A small-molecule ligand and the protein it binds are described below.
Small molecule (SMILES): CC(=O)N[C@@H]1[C@@H](O)[C@H](O)[C@@H](CO)O[C@H]1O

Sequence of chain 25.B:
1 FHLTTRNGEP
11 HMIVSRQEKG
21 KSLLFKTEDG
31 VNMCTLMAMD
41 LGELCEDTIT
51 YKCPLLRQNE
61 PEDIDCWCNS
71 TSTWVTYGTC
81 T

Sequence of chain 25.A:
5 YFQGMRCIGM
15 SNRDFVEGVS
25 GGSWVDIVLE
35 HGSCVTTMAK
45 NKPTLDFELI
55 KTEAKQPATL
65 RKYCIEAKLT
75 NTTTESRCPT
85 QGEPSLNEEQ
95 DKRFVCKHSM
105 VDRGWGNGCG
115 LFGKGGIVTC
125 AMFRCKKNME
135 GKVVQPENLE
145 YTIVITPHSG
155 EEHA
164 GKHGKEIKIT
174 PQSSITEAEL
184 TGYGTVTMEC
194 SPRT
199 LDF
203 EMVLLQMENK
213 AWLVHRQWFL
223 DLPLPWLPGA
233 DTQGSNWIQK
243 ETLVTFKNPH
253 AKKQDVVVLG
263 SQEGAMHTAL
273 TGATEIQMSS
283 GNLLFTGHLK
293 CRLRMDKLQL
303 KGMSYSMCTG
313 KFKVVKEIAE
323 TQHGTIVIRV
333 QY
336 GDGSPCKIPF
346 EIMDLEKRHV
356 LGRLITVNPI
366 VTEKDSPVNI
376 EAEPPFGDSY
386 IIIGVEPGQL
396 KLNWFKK

Binding-site contacts:
Ligand atom O6 contacts residue ASN75 of chain 25.A at 3.8 Å.
Ligand atom O4 contacts residue NAG1 of chain 25.N at 1.6 Å.
Ligand atom O3 contacts residue NAG1 of chain 25.N at 2.4 Å (h-bond).
Ligand atom C2 contacts residue NAG1 of chain 25.N at 4.1 Å.
Ligand atom C7 contacts residue MET126 of chain 25.A at 3.8 Å (hydrophobic).
Ligand atom C6 contacts residue ASN75 of chain 25.A at 3.8 Å.
Ligand atom O6 contacts residue GLU46 of chain 25.B at 3.8 Å.
Ligand atom C4 contacts residue ASN75 of chain 25.A at 4.0 Å.
Ligand atom C2 contacts residue ASN75 of chain 25.A at 2.6 Å.
Ligand atom C8 contacts residue ASN75 of chain 25.A at 3.0 Å.
Ligand atom C6 contacts residue CYS45 of chain 25.B at 4.4 Å (hydrophobic).
Ligand atom C7 contacts residue ASN75 of chain 25.A at 2.8 Å.
Ligand atom C3 contacts residue ASN75 of chain 25.A at 3.5 Å.
Ligand atom O6 contacts residue CYS45 of chain 25.B at 3.4 Å (h-bond).
Ligand atom N2 contacts residue ASN75 of chain 25.A at 3.0 Å (h-bond).
Ligand atom C5 contacts residue NAG1 of chain 25.N at 3.7 Å.
Ligand atom O6 contacts residue THR48 of chain 25.B at 4.0 Å.
Ligand atom C6 contacts residue THR48 of chain 25.B at 4.4 Å.
Ligand atom O5 contacts residue ASN75 of chain 25.A at 2.1 Å (h-bond).
Ligand atom C6 contacts residue NAG1 of chain 25.N at 3.4 Å.
Ligand atom C8 contacts residue MET126 of chain 25.A at 3.7 Å (hydrophobic).
Ligand atom O6 contacts residue NAG1 of chain 25.N at 4.1 Å.
Ligand atom C5 contacts residue ASN75 of chain 25.A at 3.2 Å.
Ligand atom C8 contacts residue PHE98 of chain 25.A at 3.6 Å (hydrophobic).
Ligand atom O7 contacts residue MET126 of chain 25.A at 3.1 Å.
Ligand atom O7 contacts residue ASN75 of chain 25.A at 3.2 Å (h-bond).
Ligand atom C4 contacts residue NAG1 of chain 25.N at 2.9 Å.
Ligand atom C3 contacts residue NAG1 of chain 25.N at 3.3 Å.
Ligand atom C1 contacts residue ASN75 of chain 25.A at 1.3 Å.
Ligand atom O5 contacts residue THR48 of chain 25.B at 4.0 Å.